Sequence of chain 2.A:
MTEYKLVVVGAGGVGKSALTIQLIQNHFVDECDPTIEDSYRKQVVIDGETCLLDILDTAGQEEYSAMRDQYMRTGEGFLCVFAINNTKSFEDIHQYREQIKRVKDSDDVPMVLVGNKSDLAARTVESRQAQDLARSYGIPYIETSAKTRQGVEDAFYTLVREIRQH

The small molecule below binds the protein below.
Small molecule (SMILES): CC(=O)N(C)CCN(C)c1ccc([N+](=O)[O-])c2nonc12

Binding-site contacts:
Ligand atom O18 contacts residue CYS32 of chain 2.A at 2.8 Å (h-bond).
Ligand atom C16 contacts residue ASP30 of chain 2.A at 4.5 Å.
Ligand atom C19 contacts residue GLU31 of chain 2.A at 3.6 Å.
Ligand atom C19 contacts residue ASP30 of chain 2.A at 4.1 Å.
Ligand atom C16 contacts residue CYS32 of chain 2.A at 4.4 Å (hydrophobic).
Ligand atom C19 contacts residue GNP1 of chain 2.H at 3.1 Å.
Ligand atom C19 contacts residue CYS32 of chain 2.A at 1.8 Å (hydrophobic).
Ligand atom O18 contacts residue GNP1 of chain 2.H at 4.0 Å.
Ligand atom C17 contacts residue GNP1 of chain 2.H at 3.7 Å.
Ligand atom C12 contacts residue CYS32 of chain 2.A at 4.4 Å (hydrophobic).
Ligand atom N15 contacts residue CYS32 of chain 2.A at 3.8 Å.
Ligand atom C17 contacts residue CYS32 of chain 2.A at 2.6 Å (hydrophobic).